Sequence of chain 1.C:
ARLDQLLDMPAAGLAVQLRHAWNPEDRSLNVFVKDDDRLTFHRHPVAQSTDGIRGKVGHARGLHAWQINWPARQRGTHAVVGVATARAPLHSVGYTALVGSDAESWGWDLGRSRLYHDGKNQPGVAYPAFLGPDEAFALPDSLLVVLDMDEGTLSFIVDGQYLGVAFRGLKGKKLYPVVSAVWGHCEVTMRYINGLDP

A small-molecule ligand and the protein it binds are described below.
Small molecule (SMILES): CC[C@H](C)[C@@H]1NC(=O)[C@H](CC(=O)O)NC(=O)[C@H](C(C)C)NC(=O)[C@@H](NC(C)=O)CCSC[C@@H](C(N)=O)NC(=O)[C@H](CC(N)=O)NC(=O)[C@H](CC(N)=O)NC(=O)[C@H](CC(N)=O)NC1=O

Binding-site contacts:
Ligand atom OD1 contacts residue GLY106 of chain 1.C at 3.1 Å.
Ligand atom ND2 contacts residue GLY214 of chain 1.C at 2.9 Å (h-bond).
Ligand atom O contacts residue GLY214 of chain 1.C at 2.9 Å (h-bond).
Ligand atom CG contacts residue PRO75 of chain 1.C at 3.9 Å (hydrophobic).
Ligand atom CB contacts residue TYR125 of chain 1.C at 3.8 Å (hydrophobic).
Ligand atom O contacts residue PRO75 of chain 1.C at 3.8 Å.
Ligand atom CG contacts residue THR107 of chain 1.C at 3.8 Å.
Ligand atom CG contacts residue VAL212 of chain 1.C at 3.6 Å (hydrophobic).
Ligand atom CB contacts residue VAL76 of chain 1.C at 3.4 Å (hydrophobic).
Ligand atom OD1 contacts residue TYR125 of chain 1.C at 2.6 Å (h-bond).
Ligand atom O contacts residue TRP213 of chain 1.C at 3.2 Å.
Ligand atom ND2 contacts residue HIS215 of chain 1.C at 3.5 Å.
Ligand atom CG contacts residue TRP213 of chain 1.C at 3.8 Å (hydrophobic).
Ligand atom ND2 contacts residue TRP213 of chain 1.C at 3.2 Å (h-bond).
Ligand atom OD1 contacts residue VAL212 of chain 1.C at 3.6 Å.
Ligand atom ND2 contacts residue VAL76 of chain 1.C at 3.4 Å (h-bond).
Ligand atom CG contacts residue GLY214 of chain 1.C at 3.8 Å.
Ligand atom OD1 contacts residue PRO75 of chain 1.C at 3.2 Å.
Ligand atom C contacts residue PRO75 of chain 1.C at 3.8 Å (hydrophobic).
Ligand atom O contacts residue VAL212 of chain 1.C at 3.5 Å (h-bond).
Ligand atom OD2 contacts residue TYR125 of chain 1.C at 3.1 Å (h-bond).
Ligand atom CB contacts residue VAL212 of chain 1.C at 3.5 Å (hydrophobic).
Ligand atom CG contacts residue TYR125 of chain 1.C at 3.8 Å (hydrophobic).
Ligand atom CG contacts residue VAL76 of chain 1.C at 3.1 Å (hydrophobic).
Ligand atom OD1 contacts residue GLY214 of chain 1.C at 3.2 Å.
Ligand atom CB contacts residue TRP213 of chain 1.C at 3.4 Å (hydrophobic).
Ligand atom CA contacts residue PRO75 of chain 1.C at 3.7 Å (hydrophobic).
Ligand atom ND2 contacts residue THR107 of chain 1.C at 3.0 Å (h-bond).
Ligand atom OD1 contacts residue VAL76 of chain 1.C at 3.1 Å (h-bond).
Ligand atom O contacts residue TRP213 of chain 1.C at 3.5 Å.
Ligand atom ND2 contacts residue TYR125 of chain 1.C at 3.0 Å (h-bond).
Ligand atom CG contacts residue ARG73 of chain 1.C at 3.7 Å.
Ligand atom O contacts residue PRO75 of chain 1.C at 3.9 Å.
Ligand atom C contacts residue TRP213 of chain 1.C at 3.7 Å (hydrophobic).
Ligand atom OD1 contacts residue THR107 of chain 1.C at 2.9 Å (h-bond).
Ligand atom ND2 contacts residue VAL212 of chain 1.C at 2.9 Å (h-bond).
Ligand atom CG contacts residue TYR125 of chain 1.C at 3.2 Å (hydrophobic).
Ligand atom OD1 contacts residue ARG73 of chain 1.C at 2.8 Å (salt-bridge).
Ligand atom CB contacts residue PRO75 of chain 1.C at 3.6 Å (hydrophobic).
Ligand atom CB contacts residue ALA77 of chain 1.C at 3.7 Å (hydrophobic).